Sequence of chain 1.A:
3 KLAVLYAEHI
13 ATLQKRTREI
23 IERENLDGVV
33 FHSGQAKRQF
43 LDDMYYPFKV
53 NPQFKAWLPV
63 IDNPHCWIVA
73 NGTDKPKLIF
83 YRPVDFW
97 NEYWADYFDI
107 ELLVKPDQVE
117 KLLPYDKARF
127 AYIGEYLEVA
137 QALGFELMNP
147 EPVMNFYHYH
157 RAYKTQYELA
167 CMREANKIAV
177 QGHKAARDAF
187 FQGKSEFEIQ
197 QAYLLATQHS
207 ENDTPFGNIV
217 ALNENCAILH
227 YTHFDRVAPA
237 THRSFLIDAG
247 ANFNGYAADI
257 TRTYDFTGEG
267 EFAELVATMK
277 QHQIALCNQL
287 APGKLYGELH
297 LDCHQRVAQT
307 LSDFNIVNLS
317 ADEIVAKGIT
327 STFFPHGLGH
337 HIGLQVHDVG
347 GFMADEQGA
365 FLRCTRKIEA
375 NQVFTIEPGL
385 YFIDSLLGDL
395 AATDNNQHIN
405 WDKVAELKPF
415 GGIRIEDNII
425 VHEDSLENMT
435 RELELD

Binding-site contacts:
Ligand atom N1 contacts residue MN1 of chain 1.D at 3.9 Å.
Ligand atom N1 contacts residue ASP244 of chain 1.A at 4.0 Å.
Ligand atom O1 contacts residue MN1 of chain 1.C at 2.7 Å.
Ligand atom C3 contacts residue MN1 of chain 1.D at 3.9 Å.
Ligand atom O2 contacts residue GLU381 of chain 1.A at 2.9 Å (salt-bridge).
Ligand atom C5 contacts residue HIS332 of chain 1.A at 3.6 Å.
Ligand atom C5 contacts residue GLU381 of chain 1.A at 3.6 Å.
Ligand atom O2 contacts residue MN1 of chain 1.D at 2.2 Å.
Ligand atom O2 contacts residue MN1 of chain 1.C at 2.5 Å.
Ligand atom P contacts residue GLU381 of chain 1.A at 3.8 Å.
Ligand atom N1 contacts residue HIS343 of chain 1.A at 4.2 Å.
Ligand atom O2 contacts residue GLU420 of chain 1.A at 3.2 Å (salt-bridge).
Ligand atom C1 contacts residue PHE212 of chain 1.A at 3.7 Å (hydrophobic).
Ligand atom C2 contacts residue MN1 of chain 1.D at 3.7 Å.
Ligand atom C6 contacts residue LEU225 of chain 1.A at 3.7 Å (hydrophobic).
Ligand atom P contacts residue ASP244 of chain 1.A at 4.0 Å.
Ligand atom C1 contacts residue MN1 of chain 1.D at 3.1 Å.
Ligand atom C1 contacts residue ASP244 of chain 1.A at 3.3 Å.
Ligand atom P contacts residue ASP255 of chain 1.A at 4.2 Å.
Ligand atom C6 contacts residue ARG418 of chain 1.A at 4.0 Å.
Ligand atom O1 contacts residue HIS336 of chain 1.A at 3.5 Å (h-bond).
Ligand atom O1 contacts residue HIS343 of chain 1.A at 2.7 Å (h-bond).
Ligand atom O1 contacts residue ASP255 of chain 1.A at 3.7 Å.
Ligand atom C4 contacts residue GLU381 of chain 1.A at 3.8 Å.
Ligand atom C3 contacts residue ILE215 of chain 1.A at 3.5 Å (hydrophobic).
Ligand atom P contacts residue MN1 of chain 1.D at 3.6 Å.
Ligand atom C2 contacts residue VAL342 of chain 1.A at 4.0 Å (hydrophobic).
Ligand atom C4 contacts residue ARG418 of chain 1.A at 3.9 Å.
Ligand atom C5 contacts residue ARG418 of chain 1.A at 4.0 Å.
Ligand atom N2 contacts residue GLU381 of chain 1.A at 4.0 Å.
Ligand atom O2 contacts residue ASP255 of chain 1.A at 3.4 Å (salt-bridge).
Ligand atom P contacts residue HIS343 of chain 1.A at 4.0 Å.
Ligand atom O2 contacts residue ASP244 of chain 1.A at 3.0 Å (salt-bridge).
Ligand atom O1 contacts residue GLU381 of chain 1.A at 3.7 Å.
Ligand atom C3 contacts residue PHE212 of chain 1.A at 3.1 Å (hydrophobic).
Ligand atom C2 contacts residue PHE212 of chain 1.A at 3.4 Å (hydrophobic).
Ligand atom C2 contacts residue ASP255 of chain 1.A at 3.6 Å.
Ligand atom P contacts residue MN1 of chain 1.C at 3.3 Å.
Ligand atom C1 contacts residue ASP255 of chain 1.A at 3.8 Å.
Ligand atom C3 contacts residue ASP244 of chain 1.A at 3.4 Å.

This protein binds this small molecule.
Small molecule (SMILES): CC(C)NP(=O)(O)NC(C)C